Binding-site contacts:
Ligand atom C1 contacts residue TYR72 of chain 1.B at 3.7 Å (hydrophobic).
Ligand atom C5 contacts residue ARG77 of chain 1.B at 4.2 Å.
Ligand atom O4 contacts residue GLY78 of chain 1.B at 3.1 Å.
Ligand atom C3 contacts residue VAL296 of chain 1.B at 3.5 Å (hydrophobic).
Ligand atom O1B contacts residue ARG77 of chain 1.B at 2.7 Å (salt-bridge).
Ligand atom O4 contacts residue ASN80 of chain 1.B at 4.3 Å.
Ligand atom C4 contacts residue ARG77 of chain 1.B at 3.8 Å.
Ligand atom N5 contacts residue TYR72 of chain 1.B at 2.8 Å (h-bond).
Ligand atom C4 contacts residue HIS298 of chain 1.B at 3.5 Å.
Ligand atom O3 contacts residue GLY78 of chain 1.B at 3.0 Å.
Ligand atom O6 contacts residue ASN93 of chain 1.B at 3.5 Å (h-bond).
Ligand atom C4 contacts residue GLY78 of chain 1.B at 3.3 Å.
Ligand atom O3 contacts residue ARG77 of chain 1.B at 4.1 Å.
Ligand atom C5 contacts residue TYR72 of chain 1.B at 3.7 Å (hydrophobic).
Ligand atom C10 contacts residue TYR72 of chain 1.B at 3.6 Å (hydrophobic).
Ligand atom C4 contacts residue TYR72 of chain 1.B at 3.9 Å (hydrophobic).
Ligand atom O3 contacts residue VAL296 of chain 1.B at 3.9 Å.
Ligand atom C3 contacts residue GLY78 of chain 1.B at 3.8 Å.
Ligand atom C3 contacts residue ARG77 of chain 1.B at 4.0 Å.
Ligand atom C6 contacts residue ASN93 of chain 1.B at 3.2 Å.
Ligand atom C3 contacts residue HIS298 of chain 1.B at 3.5 Å.
Ligand atom C5 contacts residue ASN93 of chain 1.B at 4.0 Å.
Ligand atom O4 contacts residue ILE79 of chain 1.B at 3.8 Å.
Ligand atom C2 contacts residue GLY78 of chain 1.B at 3.9 Å.
Ligand atom O1A contacts residue TYR72 of chain 1.B at 3.0 Å.
Ligand atom C3 contacts residue GLY78 of chain 1.B at 3.8 Å.
Ligand atom O4 contacts residue THR291 of chain 1.B at 3.3 Å.
Ligand atom O1A contacts residue ARG77 of chain 1.B at 3.2 Å (salt-bridge).
Ligand atom C1 contacts residue GLY78 of chain 1.B at 4.1 Å.
Ligand atom C11 contacts residue TYR72 of chain 1.B at 3.5 Å (hydrophobic).
Ligand atom O1B contacts residue TYR72 of chain 1.B at 3.8 Å.
Ligand atom C1 contacts residue ARG77 of chain 1.B at 3.3 Å.
Ligand atom C9 contacts residue ARG77 of chain 1.B at 3.5 Å.
Ligand atom C2 contacts residue VAL296 of chain 1.B at 4.3 Å (hydrophobic).
Ligand atom O4 contacts residue HIS298 of chain 1.B at 3.1 Å (h-bond).
Ligand atom C6 contacts residue TYR72 of chain 1.B at 3.9 Å (hydrophobic).
Ligand atom O4 contacts residue VAL296 of chain 1.B at 4.2 Å.
Ligand atom C11 contacts residue ASP85 of chain 1.C at 3.7 Å.
Ligand atom O1A contacts residue GLY78 of chain 1.B at 3.9 Å.
Ligand atom O3 contacts residue ASN80 of chain 1.B at 3.9 Å.

Sequence of chain 1.B:
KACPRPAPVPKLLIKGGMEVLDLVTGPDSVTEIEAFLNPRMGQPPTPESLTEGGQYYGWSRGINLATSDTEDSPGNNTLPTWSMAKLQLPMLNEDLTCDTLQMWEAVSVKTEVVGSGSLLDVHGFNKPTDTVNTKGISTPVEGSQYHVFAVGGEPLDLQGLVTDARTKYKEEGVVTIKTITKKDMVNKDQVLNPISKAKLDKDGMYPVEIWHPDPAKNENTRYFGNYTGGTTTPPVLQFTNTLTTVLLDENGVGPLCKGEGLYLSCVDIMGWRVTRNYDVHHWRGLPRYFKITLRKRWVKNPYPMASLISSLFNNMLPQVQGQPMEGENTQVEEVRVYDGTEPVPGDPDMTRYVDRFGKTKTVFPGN

A protein and the small-molecule ligand that binds it are described below.
Small molecule (SMILES): CC(=O)N[C@H]1[C@H]([C@H](O)[C@H](O)CO)O[C@@](O[C@H]2[C@@H](O)[C@@H](CO)O[C@@H](O[C@H]3[C@H](O)[C@@H](O)[C@H](O)O[C@@H]3CO)[C@@H]2O)(C(=O)O)C[C@@H]1O

Sequence of chain 1.C:
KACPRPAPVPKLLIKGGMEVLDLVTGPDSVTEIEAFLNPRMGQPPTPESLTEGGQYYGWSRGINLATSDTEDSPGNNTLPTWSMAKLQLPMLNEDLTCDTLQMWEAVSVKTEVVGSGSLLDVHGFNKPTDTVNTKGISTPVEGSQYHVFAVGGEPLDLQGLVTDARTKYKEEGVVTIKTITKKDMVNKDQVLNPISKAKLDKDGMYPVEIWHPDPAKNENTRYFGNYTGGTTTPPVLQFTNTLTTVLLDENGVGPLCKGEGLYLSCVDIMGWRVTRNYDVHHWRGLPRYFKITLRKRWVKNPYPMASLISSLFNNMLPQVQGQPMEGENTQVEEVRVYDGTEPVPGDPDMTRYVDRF